Sequence of chain 1.B:
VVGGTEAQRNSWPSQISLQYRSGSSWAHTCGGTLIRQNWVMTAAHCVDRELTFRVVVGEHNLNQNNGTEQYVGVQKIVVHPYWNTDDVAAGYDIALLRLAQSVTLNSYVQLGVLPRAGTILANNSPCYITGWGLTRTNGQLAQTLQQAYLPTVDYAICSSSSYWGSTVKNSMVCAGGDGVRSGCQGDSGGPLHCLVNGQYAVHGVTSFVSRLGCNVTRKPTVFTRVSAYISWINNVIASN

This small molecule binds to this protein.
Small molecule (SMILES): CC[C@H](C)[C@@H](CO)NC(=O)[C@@H]1CCCN1C(=O)[C@H](CCC(=O)O)NC(=O)[C@@H](N)C(C)C

Binding-site contacts:
Ligand atom O contacts residue CYS184 of chain 1.B at 3.1 Å (h-bond).
Ligand atom O contacts residue SER188 of chain 1.B at 2.3 Å (h-bond).
Ligand atom O contacts residue PHE208 of chain 1.B at 3.4 Å.
Ligand atom CB contacts residue VAL209 of chain 1.B at 3.4 Å (hydrophobic).
Ligand atom C contacts residue PHE208 of chain 1.B at 3.6 Å (hydrophobic).
Ligand atom C contacts residue LYS1 of chain 1.C at 1.4 Å.
Ligand atom CB contacts residue GLN185 of chain 1.B at 3.6 Å.
Ligand atom CA contacts residue VAL209 of chain 1.B at 3.3 Å (hydrophobic).
Ligand atom CB contacts residue LYS1 of chain 1.C at 3.5 Å.
Ligand atom N contacts residue HIS45 of chain 1.B at 3.6 Å (h-bond).
Ligand atom C contacts residue VAL209 of chain 1.B at 3.6 Å (hydrophobic).
Ligand atom N contacts residue ARG211 of chain 1.B at 3.5 Å.
Ligand atom CG contacts residue ARG211 of chain 1.B at 3.2 Å.
Ligand atom C contacts residue SER207 of chain 1.B at 3.7 Å.
Ligand atom CD1 contacts residue THR206 of chain 1.B at 3.3 Å.
Ligand atom N contacts residue VAL209 of chain 1.B at 2.6 Å (h-bond).
Ligand atom C contacts residue GLY186 of chain 1.B at 3.7 Å.
Ligand atom CB contacts residue CYS184 of chain 1.B at 3.5 Å (hydrophobic).
Ligand atom CA contacts residue LYS1 of chain 1.C at 2.4 Å.
Ligand atom CG2 contacts residue VAL209 of chain 1.B at 3.2 Å (hydrophobic).
Ligand atom CG2 contacts residue GLN185 of chain 1.B at 3.3 Å.
Ligand atom CG2 contacts residue PHE208 of chain 1.B at 3.4 Å (hydrophobic).
Ligand atom C contacts residue SER188 of chain 1.B at 1.4 Å.
Ligand atom O contacts residue GLY186 of chain 1.B at 3.2 Å (h-bond).
Ligand atom CD1 contacts residue GLY183 of chain 1.B at 3.6 Å.
Ligand atom O contacts residue GLN185 of chain 1.B at 3.7 Å.
Ligand atom O contacts residue LYS1 of chain 1.C at 2.2 Å (salt-bridge).
Ligand atom N contacts residue LYS1 of chain 1.C at 3.5 Å (salt-bridge).
Ligand atom C contacts residue VAL209 of chain 1.B at 3.6 Å (hydrophobic).
Ligand atom CB contacts residue SER188 of chain 1.B at 3.4 Å.
Ligand atom CG contacts residue VAL88 of chain 1.B at 3.6 Å (hydrophobic).
Ligand atom CD1 contacts residue CYS184 of chain 1.B at 3.4 Å (hydrophobic).
Ligand atom N contacts residue SER207 of chain 1.B at 3.2 Å (h-bond).
Ligand atom N contacts residue SER188 of chain 1.B at 2.6 Å (h-bond).
Ligand atom O contacts residue ASP187 of chain 1.B at 3.0 Å (salt-bridge).
Ligand atom CG1 contacts residue SER188 of chain 1.B at 3.5 Å.
Ligand atom CB contacts residue HIS45 of chain 1.B at 3.4 Å.
Ligand atom O contacts residue VAL209 of chain 1.B at 2.9 Å (h-bond).
Ligand atom CA contacts residue SER207 of chain 1.B at 3.2 Å.
Ligand atom CA contacts residue SER188 of chain 1.B at 2.4 Å.